Binding-site contacts:
Ligand atom O contacts residue ARG330 of chain 1.A at 3.5 Å (salt-bridge).
Ligand atom O2 contacts residue ARG330 of chain 1.A at 3.9 Å.
Ligand atom C contacts residue ASP166 of chain 1.A at 4.1 Å.
Ligand atom CA contacts residue GLY167 of chain 1.A at 4.1 Å.
Ligand atom O2 contacts residue SER331 of chain 1.A at 4.3 Å.
Ligand atom C contacts residue ARG330 of chain 1.A at 3.8 Å.
Ligand atom C contacts residue SER331 of chain 1.A at 4.4 Å.
Ligand atom C contacts residue GLY332 of chain 1.A at 3.6 Å.
Ligand atom CA contacts residue GLY332 of chain 1.A at 3.7 Å.
Ligand atom OXT contacts residue GLY332 of chain 1.A at 2.7 Å (h-bond).
Ligand atom O2 contacts residue ASP166 of chain 1.A at 3.7 Å.
Ligand atom OXT contacts residue SER331 of chain 1.A at 3.6 Å.
Ligand atom CA contacts residue FMT1 of chain 1.H at 3.8 Å.
Ligand atom O2 contacts residue FMT1 of chain 1.H at 2.7 Å (h-bond).
Ligand atom CA contacts residue ARG330 of chain 1.A at 4.0 Å.
Ligand atom C contacts residue GLY167 of chain 1.A at 4.0 Å.
Ligand atom O contacts residue ASP166 of chain 1.A at 4.0 Å.
Ligand atom CA contacts residue ASP166 of chain 1.A at 3.2 Å.
Ligand atom O contacts residue GLY167 of chain 1.A at 3.1 Å.
Ligand atom O2 contacts residue GLY332 of chain 1.A at 3.2 Å (h-bond).
Ligand atom OXT contacts residue ARG330 of chain 1.A at 3.8 Å.
Ligand atom O contacts residue GLN170 of chain 1.A at 3.6 Å.

The protein below binds the small molecule below.
Small molecule (SMILES): O=C(O)CO

Sequence of chain 1.A:
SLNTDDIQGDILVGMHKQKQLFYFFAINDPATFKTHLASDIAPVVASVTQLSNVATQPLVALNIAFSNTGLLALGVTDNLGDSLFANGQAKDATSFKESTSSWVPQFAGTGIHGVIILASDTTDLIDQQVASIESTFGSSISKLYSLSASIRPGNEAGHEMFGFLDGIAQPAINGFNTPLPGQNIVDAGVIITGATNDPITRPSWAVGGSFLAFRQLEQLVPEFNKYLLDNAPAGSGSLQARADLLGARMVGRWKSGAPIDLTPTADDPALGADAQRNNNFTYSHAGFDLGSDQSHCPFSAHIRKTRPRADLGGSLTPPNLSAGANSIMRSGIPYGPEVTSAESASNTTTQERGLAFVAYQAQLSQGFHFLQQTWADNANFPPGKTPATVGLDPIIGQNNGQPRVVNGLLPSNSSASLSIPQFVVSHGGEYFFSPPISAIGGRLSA